A small-molecule ligand and the protein it binds are described below.
Small molecule (SMILES): CCc1noc(C)c1C(=O)Nc1cc(C)on1

Binding-site contacts:
Ligand atom C2 contacts residue TYR52 of chain 1.A at 3.9 Å (hydrophobic).
Ligand atom C10 contacts residue VAL269 of chain 1.A at 3.5 Å (hydrophobic).
Ligand atom C8 contacts residue VAL269 of chain 1.A at 4.2 Å (hydrophobic).
Ligand atom C2 contacts residue VAL110 of chain 1.A at 3.9 Å (hydrophobic).
Ligand atom C4 contacts residue TRP51 of chain 1.A at 3.9 Å (hydrophobic).
Ligand atom C11 contacts residue PRO210 of chain 1.A at 3.6 Å (hydrophobic).
Ligand atom C11 contacts residue VAL269 of chain 1.A at 4.0 Å (hydrophobic).
Ligand atom O1 contacts residue ALA156 of chain 1.A at 3.5 Å (h-bond).
Ligand atom N2 contacts residue PHE191 of chain 1.A at 3.3 Å.
Ligand atom C4 contacts residue PHE191 of chain 1.A at 3.9 Å (hydrophobic).
Ligand atom C10 contacts residue PHE191 of chain 1.A at 4.1 Å (hydrophobic).
Ligand atom C4 contacts residue SER155 of chain 1.A at 4.2 Å.
Ligand atom N3 contacts residue VAL269 of chain 1.A at 3.4 Å.
Ligand atom C10 contacts residue LEU192 of chain 1.A at 4.0 Å (hydrophobic).
Ligand atom C3 contacts residue TYR52 of chain 1.A at 4.0 Å (hydrophobic).
Ligand atom C11 contacts residue LEU192 of chain 1.A at 3.4 Å (hydrophobic).
Ligand atom N1 contacts residue ALA156 of chain 1.A at 3.4 Å.
Ligand atom N3 contacts residue GLN266 of chain 1.A at 3.9 Å.
Ligand atom C5 contacts residue ALA265 of chain 1.A at 4.0 Å (hydrophobic).
Ligand atom C7 contacts residue TRP51 of chain 1.A at 4.1 Å (hydrophobic).
Ligand atom C11 contacts residue PHE243 of chain 1.A at 4.0 Å (hydrophobic).
Ligand atom C1 contacts residue PHE191 of chain 1.A at 3.8 Å (hydrophobic).
Ligand atom C2 contacts residue ILE214 of chain 1.A at 3.9 Å (hydrophobic).
Ligand atom C5 contacts residue TRP51 of chain 1.A at 3.5 Å (hydrophobic).
Ligand atom O2 contacts residue TYR52 of chain 1.A at 3.8 Å.
Ligand atom C7 contacts residue PHE191 of chain 1.A at 3.8 Å (hydrophobic).
Ligand atom N3 contacts residue PHE191 of chain 1.A at 3.2 Å.
Ligand atom O3 contacts residue GLN266 of chain 1.A at 3.7 Å.
Ligand atom C5 contacts residue PHE191 of chain 1.A at 3.9 Å (hydrophobic).
Ligand atom O3 contacts residue LEU192 of chain 1.A at 4.1 Å.
Ligand atom O1 contacts residue SER155 of chain 1.A at 3.9 Å.
Ligand atom O3 contacts residue PHE191 of chain 1.A at 3.9 Å.
Ligand atom C8 contacts residue PHE191 of chain 1.A at 3.4 Å (hydrophobic).
Ligand atom C6 contacts residue PHE191 of chain 1.A at 3.7 Å (hydrophobic).
Ligand atom C5 contacts residue SER155 of chain 1.A at 3.8 Å.
Ligand atom C1 contacts residue THR159 of chain 1.A at 3.8 Å.
Ligand atom O1 contacts residue TRP51 of chain 1.A at 4.0 Å.
Ligand atom C3 contacts residue PHE191 of chain 1.A at 4.1 Å (hydrophobic).
Ligand atom O3 contacts residue VAL269 of chain 1.A at 2.9 Å.
Ligand atom C9 contacts residue PHE191 of chain 1.A at 4.0 Å (hydrophobic).

Sequence of chain 1.A:
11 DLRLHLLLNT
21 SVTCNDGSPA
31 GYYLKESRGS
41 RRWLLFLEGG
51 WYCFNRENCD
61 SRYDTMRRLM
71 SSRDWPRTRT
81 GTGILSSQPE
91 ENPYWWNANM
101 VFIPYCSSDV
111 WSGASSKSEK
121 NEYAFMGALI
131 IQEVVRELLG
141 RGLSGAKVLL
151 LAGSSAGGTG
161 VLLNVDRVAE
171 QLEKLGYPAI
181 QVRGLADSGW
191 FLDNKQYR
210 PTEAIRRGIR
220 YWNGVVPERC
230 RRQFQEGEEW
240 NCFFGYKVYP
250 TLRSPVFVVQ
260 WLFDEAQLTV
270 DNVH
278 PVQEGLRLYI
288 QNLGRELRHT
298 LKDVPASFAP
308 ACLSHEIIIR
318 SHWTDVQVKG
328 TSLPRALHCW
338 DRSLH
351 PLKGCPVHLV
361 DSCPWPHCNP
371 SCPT